Sequence of chain 2.A:
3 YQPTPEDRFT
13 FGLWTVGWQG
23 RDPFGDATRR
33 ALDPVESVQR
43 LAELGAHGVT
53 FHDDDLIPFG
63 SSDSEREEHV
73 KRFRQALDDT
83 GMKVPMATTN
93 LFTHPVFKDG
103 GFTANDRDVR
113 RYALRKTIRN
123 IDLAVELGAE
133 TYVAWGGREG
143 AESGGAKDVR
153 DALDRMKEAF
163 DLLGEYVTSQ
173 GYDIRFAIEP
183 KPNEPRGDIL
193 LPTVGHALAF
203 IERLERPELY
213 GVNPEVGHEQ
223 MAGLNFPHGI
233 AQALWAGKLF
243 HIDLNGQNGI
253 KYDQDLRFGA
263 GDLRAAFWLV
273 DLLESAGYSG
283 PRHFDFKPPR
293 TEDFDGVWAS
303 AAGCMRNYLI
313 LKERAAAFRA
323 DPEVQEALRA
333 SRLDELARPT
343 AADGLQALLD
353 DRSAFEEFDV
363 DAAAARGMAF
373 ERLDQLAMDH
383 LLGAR

A protein and the small-molecule ligand that binds it are described below.
Small molecule (SMILES): O=C(CO)[C@@H](O)[C@H](O)CO

Binding-site contacts:
Ligand atom C3 contacts residue MN1 of chain 4.D at 3.7 Å.
Ligand atom C5 contacts residue TRP137 of chain 4.A at 3.9 Å (hydrophobic).
Ligand atom C4 contacts residue TRP137 of chain 4.A at 3.8 Å (hydrophobic).
Ligand atom O3 contacts residue MN1 of chain 4.D at 3.8 Å.
Ligand atom O1 contacts residue LYS183 of chain 4.A at 3.1 Å (salt-bridge).
Ligand atom C4 contacts residue GLU181 of chain 4.A at 3.2 Å.
Ligand atom O2 contacts residue MN1 of chain 4.D at 2.4 Å.
Ligand atom O5 contacts residue TRP137 of chain 4.A at 3.6 Å.
Ligand atom C2 contacts residue GLU181 of chain 4.A at 4.0 Å.
Ligand atom C5 contacts residue HIS54 of chain 4.A at 3.5 Å.
Ligand atom C2 contacts residue TRP137 of chain 4.A at 4.1 Å (hydrophobic).
Ligand atom C4 contacts residue MN1 of chain 4.D at 3.4 Å.
Ligand atom O3 contacts residue TRP16 of chain 4.A at 3.2 Å (h-bond).
Ligand atom C5 contacts residue GLU181 of chain 4.A at 3.9 Å.
Ligand atom C4 contacts residue ASP287 of chain 4.A at 3.9 Å.
Ligand atom O1 contacts residue PHE26 of chain 2.A at 3.6 Å.
Ligand atom O5 contacts residue HIS54 of chain 4.A at 2.8 Å (h-bond).
Ligand atom C2 contacts residue HIS220 of chain 4.A at 4.1 Å.
Ligand atom C1 contacts residue LYS183 of chain 4.A at 4.3 Å.
Ligand atom C3 contacts residue ASP287 of chain 4.A at 3.5 Å.
Ligand atom C2 contacts residue ASP287 of chain 4.A at 3.4 Å.
Ligand atom C1 contacts residue TRP137 of chain 4.A at 3.5 Å (hydrophobic).
Ligand atom O2 contacts residue ASP287 of chain 4.A at 3.1 Å (salt-bridge).
Ligand atom O2 contacts residue HIS220 of chain 4.A at 3.1 Å.
Ligand atom O4 contacts residue MN1 of chain 4.D at 2.4 Å.
Ligand atom O4 contacts residue ASP287 of chain 4.A at 3.2 Å (salt-bridge).
Ligand atom C2 contacts residue MN1 of chain 4.D at 3.4 Å.
Ligand atom O3 contacts residue ASP287 of chain 4.A at 2.8 Å (salt-bridge).
Ligand atom O2 contacts residue MN1 of chain 4.C at 4.0 Å.
Ligand atom O1 contacts residue MN1 of chain 4.C at 3.6 Å.
Ligand atom O1 contacts residue TRP137 of chain 4.A at 3.6 Å.
Ligand atom O2 contacts residue GLU217 of chain 4.A at 3.2 Å (salt-bridge).
Ligand atom O2 contacts residue GLU181 of chain 4.A at 2.9 Å (salt-bridge).
Ligand atom C3 contacts residue TRP137 of chain 4.A at 4.0 Å (hydrophobic).
Ligand atom O1 contacts residue HIS220 of chain 4.A at 3.4 Å (h-bond).
Ligand atom O4 contacts residue GLU181 of chain 4.A at 2.6 Å (salt-bridge).
Ligand atom O1 contacts residue ASP255 of chain 4.A at 3.2 Å (salt-bridge).
Ligand atom O5 contacts residue PHE94 of chain 4.A at 3.8 Å.
Ligand atom C1 contacts residue PHE26 of chain 2.A at 3.3 Å (hydrophobic).
Ligand atom O4 contacts residue ASP245 of chain 4.A at 3.3 Å (salt-bridge).

Sequence of chain 4.A:
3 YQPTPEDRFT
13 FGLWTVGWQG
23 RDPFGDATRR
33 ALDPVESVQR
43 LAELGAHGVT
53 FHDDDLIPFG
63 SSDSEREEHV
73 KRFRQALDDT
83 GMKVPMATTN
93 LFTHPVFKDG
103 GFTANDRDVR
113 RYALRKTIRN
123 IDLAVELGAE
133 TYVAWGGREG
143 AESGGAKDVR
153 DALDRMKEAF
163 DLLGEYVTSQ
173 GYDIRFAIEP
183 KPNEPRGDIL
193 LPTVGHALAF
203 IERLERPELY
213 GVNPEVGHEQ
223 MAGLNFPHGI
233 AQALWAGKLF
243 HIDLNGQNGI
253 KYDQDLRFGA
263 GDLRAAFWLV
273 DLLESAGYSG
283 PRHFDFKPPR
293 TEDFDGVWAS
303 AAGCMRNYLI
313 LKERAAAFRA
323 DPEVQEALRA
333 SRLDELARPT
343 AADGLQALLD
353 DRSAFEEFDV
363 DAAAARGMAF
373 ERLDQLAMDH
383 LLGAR